Sequence of chain 1.A:
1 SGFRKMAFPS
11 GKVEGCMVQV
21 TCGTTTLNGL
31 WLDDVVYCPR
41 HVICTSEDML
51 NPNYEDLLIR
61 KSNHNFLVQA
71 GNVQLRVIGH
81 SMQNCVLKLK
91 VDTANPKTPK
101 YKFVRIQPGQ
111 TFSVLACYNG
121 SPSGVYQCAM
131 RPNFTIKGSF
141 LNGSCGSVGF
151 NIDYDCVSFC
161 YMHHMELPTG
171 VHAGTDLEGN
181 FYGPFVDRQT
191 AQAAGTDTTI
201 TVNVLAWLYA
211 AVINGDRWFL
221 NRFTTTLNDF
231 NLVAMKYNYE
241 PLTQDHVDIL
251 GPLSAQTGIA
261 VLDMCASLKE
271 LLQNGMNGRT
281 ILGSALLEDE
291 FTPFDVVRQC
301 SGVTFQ

This protein binds this small molecule.
Small molecule (SMILES): O=C(c1cc(=O)[nH]c(=O)[nH]1)N1CCN(c2ccc(Cl)cc2)CC1

Sequence of chain 2.A:
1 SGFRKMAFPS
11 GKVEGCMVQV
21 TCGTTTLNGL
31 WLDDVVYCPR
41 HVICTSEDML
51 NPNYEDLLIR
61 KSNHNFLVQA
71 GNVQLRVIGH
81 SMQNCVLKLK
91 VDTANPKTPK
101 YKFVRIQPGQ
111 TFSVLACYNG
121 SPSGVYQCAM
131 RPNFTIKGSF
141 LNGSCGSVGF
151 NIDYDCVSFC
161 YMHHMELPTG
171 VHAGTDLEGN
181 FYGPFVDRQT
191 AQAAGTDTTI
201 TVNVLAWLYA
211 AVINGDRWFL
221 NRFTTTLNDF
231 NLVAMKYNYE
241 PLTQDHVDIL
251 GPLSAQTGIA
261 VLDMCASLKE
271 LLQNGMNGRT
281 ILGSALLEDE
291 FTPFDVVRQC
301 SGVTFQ

Binding-site contacts:
Ligand atom C2 contacts residue CYS145 of chain 2.A at 3.9 Å (hydrophobic).
Ligand atom O22 contacts residue SER144 of chain 2.A at 3.8 Å.
Ligand atom O22 contacts residue HIS172 of chain 2.A at 3.4 Å.
Ligand atom O22 contacts residue HIS163 of chain 2.A at 2.5 Å (h-bond).
Ligand atom O3 contacts residue LEU141 of chain 2.A at 3.9 Å.
Ligand atom N17 contacts residue LEU141 of chain 2.A at 3.7 Å.
Ligand atom O3 contacts residue SER144 of chain 2.A at 3.8 Å.
Ligand atom O22 contacts residue GLU166 of chain 2.A at 3.6 Å.
Ligand atom CL16 contacts residue TYR54 of chain 2.A at 3.5 Å.
Ligand atom C15 contacts residue HIS41 of chain 2.A at 3.8 Å.
Ligand atom C14 contacts residue MET49 of chain 2.A at 3.7 Å (hydrophobic).
Ligand atom O22 contacts residue PHE140 of chain 2.A at 3.3 Å.
Ligand atom C9 contacts residue ASN142 of chain 2.A at 3.9 Å.
Ligand atom C1 contacts residue ASN142 of chain 2.A at 3.8 Å.
Ligand atom C18 contacts residue GLU166 of chain 2.A at 3.8 Å.
Ligand atom O3 contacts residue GLY143 of chain 2.A at 2.6 Å (h-bond).
Ligand atom C13 contacts residue HIS41 of chain 2.A at 3.8 Å.
Ligand atom O3 contacts residue CYS145 of chain 2.A at 3.8 Å.
Ligand atom C21 contacts residue SER144 of chain 2.A at 3.8 Å.
Ligand atom N4 contacts residue ASN142 of chain 2.A at 3.8 Å.
Ligand atom C21 contacts residue HIS163 of chain 2.A at 3.5 Å.
Ligand atom C23 contacts residue HIS163 of chain 2.A at 3.8 Å.
Ligand atom O19 contacts residue ASN142 of chain 2.A at 3.8 Å.
Ligand atom C18 contacts residue LEU141 of chain 2.A at 3.7 Å (hydrophobic).
Ligand atom CL16 contacts residue HIS41 of chain 2.A at 3.7 Å.
Ligand atom C18 contacts residue ASN142 of chain 2.A at 3.7 Å.
Ligand atom N20 contacts residue PHE140 of chain 2.A at 3.5 Å (h-bond).
Ligand atom C2 contacts residue ASN142 of chain 2.A at 3.6 Å.
Ligand atom C2 contacts residue GLY143 of chain 2.A at 3.8 Å.
Ligand atom C23 contacts residue SER144 of chain 2.A at 3.6 Å.
Ligand atom O3 contacts residue ASN142 of chain 2.A at 3.2 Å.
Ligand atom CL16 contacts residue ASP187 of chain 2.A at 3.5 Å.
Ligand atom C21 contacts residue GLU166 of chain 2.A at 3.7 Å.
Ligand atom C1 contacts residue LEU141 of chain 2.A at 3.7 Å (hydrophobic).
Ligand atom C8 contacts residue CYS145 of chain 2.A at 3.9 Å (hydrophobic).
Ligand atom N17 contacts residue ASN142 of chain 2.A at 3.1 Å (h-bond).
Ligand atom O19 contacts residue GLU166 of chain 2.A at 3.8 Å.
Ligand atom C23 contacts residue LEU141 of chain 2.A at 3.9 Å (hydrophobic).
Ligand atom N20 contacts residue GLU166 of chain 2.A at 3.0 Å (salt-bridge).
Ligand atom C14 contacts residue HIS41 of chain 2.A at 3.7 Å.